The protein below binds the small molecule below.
Small molecule (SMILES): CC(=O)N[C@H]1[C@H](O[C@H]2[C@H](O)[C@@H](NC(C)=O)CO[C@@H]2CO)O[C@H](CO)[C@@H](O)[C@@H]1O

Binding-site contacts:
Ligand atom C3 contacts residue ASN182 of chain 5.E at 3.8 Å.
Ligand atom C2 contacts residue ASN182 of chain 5.E at 2.5 Å.
Ligand atom C8 contacts residue TYR93 of chain 5.E at 4.4 Å (hydrophobic).
Ligand atom C5 contacts residue ASN182 of chain 5.E at 3.6 Å.
Ligand atom C3 contacts residue VAL94 of chain 5.E at 4.4 Å (hydrophobic).
Ligand atom C2 contacts residue VAL94 of chain 5.E at 4.3 Å (hydrophobic).
Ligand atom C2 contacts residue TYR93 of chain 5.E at 3.8 Å (hydrophobic).
Ligand atom O7 contacts residue LEU70 of chain 5.E at 3.7 Å.
Ligand atom O3 contacts residue VAL94 of chain 5.E at 4.5 Å.
Ligand atom O4 contacts residue VAL94 of chain 5.E at 3.7 Å.
Ligand atom C3 contacts residue TYR93 of chain 5.E at 3.8 Å (hydrophobic).
Ligand atom C7 contacts residue TRP154 of chain 5.E at 4.5 Å (hydrophobic).
Ligand atom N2 contacts residue ASN182 of chain 5.E at 2.9 Å (h-bond).
Ligand atom C7 contacts residue TYR93 of chain 5.E at 4.3 Å (hydrophobic).
Ligand atom C1 contacts residue TYR93 of chain 5.E at 3.8 Å (hydrophobic).
Ligand atom C8 contacts residue ASN182 of chain 5.E at 4.3 Å.
Ligand atom O7 contacts residue ASN182 of chain 5.E at 2.9 Å (h-bond).
Ligand atom O7 contacts residue TRP154 of chain 5.E at 4.5 Å.
Ligand atom C4 contacts residue ASN182 of chain 5.E at 4.3 Å.
Ligand atom O5 contacts residue ASN182 of chain 5.E at 2.4 Å (h-bond).
Ligand atom O7 contacts residue VAL94 of chain 5.E at 3.5 Å.
Ligand atom C1 contacts residue ASN182 of chain 5.E at 1.4 Å.
Ligand atom C8 contacts residue TRP154 of chain 5.E at 3.6 Å (hydrophobic).
Ligand atom C7 contacts residue ASN182 of chain 5.E at 3.1 Å.
Ligand atom C8 contacts residue ASP150 of chain 5.E at 4.3 Å.
Ligand atom N2 contacts residue TYR93 of chain 5.E at 3.3 Å (h-bond).

Sequence of chain 5.E:
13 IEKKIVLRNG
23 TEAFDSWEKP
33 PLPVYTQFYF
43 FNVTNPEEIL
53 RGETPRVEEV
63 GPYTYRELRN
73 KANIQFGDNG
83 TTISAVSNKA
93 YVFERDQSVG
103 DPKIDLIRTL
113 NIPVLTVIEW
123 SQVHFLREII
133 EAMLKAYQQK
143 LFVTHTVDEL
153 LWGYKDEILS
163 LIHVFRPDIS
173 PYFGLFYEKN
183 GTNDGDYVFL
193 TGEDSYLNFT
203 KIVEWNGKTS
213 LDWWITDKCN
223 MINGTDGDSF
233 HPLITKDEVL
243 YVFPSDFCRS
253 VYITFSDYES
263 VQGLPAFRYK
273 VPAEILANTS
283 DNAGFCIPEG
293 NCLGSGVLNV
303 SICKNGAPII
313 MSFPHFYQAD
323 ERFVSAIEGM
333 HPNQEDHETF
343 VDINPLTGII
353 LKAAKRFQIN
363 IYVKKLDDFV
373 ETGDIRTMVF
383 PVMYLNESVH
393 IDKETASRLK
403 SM